Binding-site contacts:
Ligand atom O9 contacts residue ARG51 of chain 2.A at 3.6 Å.
Ligand atom O2 contacts residue GLY81 of chain 2.A at 3.8 Å.
Ligand atom O4A contacts residue CYS31 of chain 2.A at 3.5 Å (h-bond).
Ligand atom O4B contacts residue CYS31 of chain 2.A at 3.7 Å.
Ligand atom O1 contacts residue TYR30 of chain 2.A at 3.9 Å.
Ligand atom N10 contacts residue PRO33 of chain 2.A at 3.9 Å.
Ligand atom O4A contacts residue GLY81 of chain 2.A at 3.0 Å.
Ligand atom O4B contacts residue TYR32 of chain 2.A at 3.7 Å.
Ligand atom C6 contacts residue TYR70 of chain 2.A at 3.3 Å (hydrophobic).
Ligand atom O4A contacts residue ASN82 of chain 2.A at 2.9 Å (h-bond).
Ligand atom N5 contacts residue TYR70 of chain 2.A at 3.6 Å.
Ligand atom C4' contacts residue ARG51 of chain 2.A at 3.4 Å.
Ligand atom O1 contacts residue SER118 of chain 2.A at 3.5 Å (h-bond).
Ligand atom C20 contacts residue LEU80 of chain 2.A at 3.7 Å (hydrophobic).
Ligand atom C2 contacts residue SER118 of chain 2.A at 3.5 Å.
Ligand atom S1 contacts residue PRO33 of chain 2.A at 3.9 Å.
Ligand atom O9 contacts residue TYR70 of chain 2.A at 3.7 Å.
Ligand atom C1 contacts residue GLY81 of chain 2.A at 3.8 Å.
Ligand atom C7 contacts residue TYR70 of chain 2.A at 3.8 Å (hydrophobic).
Ligand atom C3' contacts residue TYR30 of chain 2.A at 3.3 Å (hydrophobic).
Ligand atom C3' contacts residue CYS31 of chain 2.A at 3.5 Å (hydrophobic).
Ligand atom C8 contacts residue TYR70 of chain 2.A at 3.7 Å (hydrophobic).
Ligand atom O4A contacts residue ARG51 of chain 2.A at 2.9 Å (salt-bridge).
Ligand atom C4 contacts residue PRO33 of chain 2.A at 3.8 Å (hydrophobic).
Ligand atom O2 contacts residue CYS31 of chain 2.A at 3.6 Å.
Ligand atom O2 contacts residue ASN82 of chain 2.A at 3.3 Å (h-bond).
Ligand atom O4B contacts residue PRO33 of chain 2.A at 3.4 Å.
Ligand atom O2 contacts residue MET83 of chain 2.A at 3.0 Å (h-bond).
Ligand atom C4' contacts residue CYS31 of chain 2.A at 3.6 Å (hydrophobic).
Ligand atom C4 contacts residue TYR70 of chain 2.A at 3.8 Å (hydrophobic).
Ligand atom C20 contacts residue TYR130 of chain 2.A at 3.5 Å (hydrophobic).
Ligand atom O4B contacts residue ARG51 of chain 2.A at 2.8 Å (salt-bridge).
Ligand atom O12 contacts residue ARG143 of chain 2.A at 3.0 Å (salt-bridge).
Ligand atom C11 contacts residue ARG143 of chain 2.A at 3.8 Å.
Ligand atom S1 contacts residue LEU153 of chain 2.A at 3.9 Å.
Ligand atom O4A contacts residue TYR70 of chain 2.A at 3.7 Å.
Ligand atom C3 contacts residue PRO33 of chain 2.A at 3.9 Å (hydrophobic).
Ligand atom O12 contacts residue LEU153 of chain 2.A at 3.6 Å.
Ligand atom C13 contacts residue ARG143 of chain 2.A at 3.8 Å.
Ligand atom O4B contacts residue ASN82 of chain 2.A at 3.8 Å.

Sequence of chain 2.A:
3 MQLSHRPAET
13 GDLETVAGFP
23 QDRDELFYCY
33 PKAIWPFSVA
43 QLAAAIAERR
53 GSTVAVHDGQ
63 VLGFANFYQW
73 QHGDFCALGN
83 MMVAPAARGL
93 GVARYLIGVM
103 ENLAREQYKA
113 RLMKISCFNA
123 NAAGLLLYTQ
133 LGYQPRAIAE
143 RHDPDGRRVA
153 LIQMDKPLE

This small molecule binds to this protein.
Small molecule (SMILES): CC(=O)OCC1=C(C(=O)O)N2C(=O)[C@@H](NC(=O)CCC[C@@H]([NH3+])C(=O)O)[C@H]2SC1